The small molecule below binds the protein below.
Small molecule (SMILES): CC(=O)N[C@@H]1[C@@H](O)[C@H](O)[C@@H](CO)O[C@H]1O

Binding-site contacts:
Ligand atom O5 contacts residue MET285 of chain 1.B at 4.5 Å.
Ligand atom C8 contacts residue LEU284 of chain 1.B at 3.9 Å (hydrophobic).
Ligand atom C3 contacts residue MET285 of chain 1.B at 3.8 Å (hydrophobic).
Ligand atom C4 contacts residue ASN287 of chain 1.B at 4.2 Å.
Ligand atom C7 contacts residue ASN287 of chain 1.B at 3.7 Å.
Ligand atom O7 contacts residue ASN287 of chain 1.B at 4.0 Å.
Ligand atom C1 contacts residue ASN287 of chain 1.B at 1.4 Å.
Ligand atom O5 contacts residue ASN287 of chain 1.B at 2.4 Å (h-bond).
Ligand atom C4 contacts residue MET285 of chain 1.B at 4.2 Å (hydrophobic).
Ligand atom C8 contacts residue THR286 of chain 1.B at 3.5 Å.
Ligand atom O3 contacts residue LEU284 of chain 1.B at 3.7 Å.
Ligand atom C7 contacts residue LEU284 of chain 1.B at 4.1 Å (hydrophobic).
Ligand atom N2 contacts residue ASN287 of chain 1.B at 2.9 Å (h-bond).
Ligand atom C7 contacts residue MET285 of chain 1.B at 4.3 Å (hydrophobic).
Ligand atom N2 contacts residue THR286 of chain 1.B at 3.3 Å (h-bond).
Ligand atom C2 contacts residue ASN287 of chain 1.B at 2.5 Å.
Ligand atom C5 contacts residue ASN287 of chain 1.B at 3.7 Å.
Ligand atom C1 contacts residue THR286 of chain 1.B at 4.3 Å.
Ligand atom O3 contacts residue MET285 of chain 1.B at 2.9 Å.
Ligand atom N2 contacts residue MET285 of chain 1.B at 3.2 Å.
Ligand atom C2 contacts residue THR286 of chain 1.B at 3.8 Å.
Ligand atom C2 contacts residue MET285 of chain 1.B at 3.2 Å (hydrophobic).
Ligand atom C1 contacts residue MET285 of chain 1.B at 4.2 Å (hydrophobic).
Ligand atom C3 contacts residue ASN287 of chain 1.B at 3.8 Å.
Ligand atom N2 contacts residue LEU284 of chain 1.B at 3.9 Å.
Ligand atom C7 contacts residue THR286 of chain 1.B at 3.8 Å.

Sequence of chain 1.B:
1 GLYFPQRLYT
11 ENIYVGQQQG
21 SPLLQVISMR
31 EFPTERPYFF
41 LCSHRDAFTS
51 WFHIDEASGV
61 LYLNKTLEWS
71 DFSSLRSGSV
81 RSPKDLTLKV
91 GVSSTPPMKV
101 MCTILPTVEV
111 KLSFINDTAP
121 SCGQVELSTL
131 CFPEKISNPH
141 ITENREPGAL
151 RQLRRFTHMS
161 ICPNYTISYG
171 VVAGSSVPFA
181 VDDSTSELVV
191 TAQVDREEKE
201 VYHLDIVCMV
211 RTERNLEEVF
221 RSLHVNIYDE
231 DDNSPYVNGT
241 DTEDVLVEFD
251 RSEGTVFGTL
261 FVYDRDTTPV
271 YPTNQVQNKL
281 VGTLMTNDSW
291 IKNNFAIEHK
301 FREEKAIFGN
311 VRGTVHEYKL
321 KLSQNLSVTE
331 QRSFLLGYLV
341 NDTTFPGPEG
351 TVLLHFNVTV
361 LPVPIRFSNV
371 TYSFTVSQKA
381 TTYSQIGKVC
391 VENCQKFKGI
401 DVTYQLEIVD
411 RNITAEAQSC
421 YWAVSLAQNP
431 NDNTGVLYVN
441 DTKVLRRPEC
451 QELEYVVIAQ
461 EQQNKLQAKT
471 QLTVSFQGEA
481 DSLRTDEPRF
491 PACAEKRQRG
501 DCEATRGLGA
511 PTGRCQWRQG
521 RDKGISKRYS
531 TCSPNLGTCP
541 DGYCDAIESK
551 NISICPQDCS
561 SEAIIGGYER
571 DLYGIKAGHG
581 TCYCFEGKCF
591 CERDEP